Sequence of chain 2.B:
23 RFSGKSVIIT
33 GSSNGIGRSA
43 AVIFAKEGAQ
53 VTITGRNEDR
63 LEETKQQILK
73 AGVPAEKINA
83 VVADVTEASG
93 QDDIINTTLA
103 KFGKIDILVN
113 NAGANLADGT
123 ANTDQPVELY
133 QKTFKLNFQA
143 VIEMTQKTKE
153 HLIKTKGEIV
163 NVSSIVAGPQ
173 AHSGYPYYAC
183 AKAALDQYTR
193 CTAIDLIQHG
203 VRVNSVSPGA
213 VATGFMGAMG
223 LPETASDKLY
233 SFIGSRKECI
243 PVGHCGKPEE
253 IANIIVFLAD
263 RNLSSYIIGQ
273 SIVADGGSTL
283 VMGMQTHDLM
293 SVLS

Sequence of chain 1.A:
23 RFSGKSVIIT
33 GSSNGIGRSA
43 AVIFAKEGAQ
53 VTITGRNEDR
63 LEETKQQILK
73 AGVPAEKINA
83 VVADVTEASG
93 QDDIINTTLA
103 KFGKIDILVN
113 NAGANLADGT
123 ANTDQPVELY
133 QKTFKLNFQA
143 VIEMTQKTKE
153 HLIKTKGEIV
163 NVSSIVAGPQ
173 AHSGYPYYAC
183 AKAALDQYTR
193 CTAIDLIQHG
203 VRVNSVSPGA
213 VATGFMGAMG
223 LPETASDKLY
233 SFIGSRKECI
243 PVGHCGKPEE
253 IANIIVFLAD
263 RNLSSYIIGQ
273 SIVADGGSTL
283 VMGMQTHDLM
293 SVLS

Binding-site contacts:
Ligand atom N8 contacts residue TYR177 of chain 2.B at 3.9 Å.
Ligand atom C9 contacts residue TYR177 of chain 2.B at 3.1 Å (hydrophobic).
Ligand atom C4 contacts residue ALA212 of chain 2.B at 4.1 Å (hydrophobic).
Ligand atom O3 contacts residue MET218 of chain 2.B at 3.9 Å.
Ligand atom C1 contacts residue PHE217 of chain 2.B at 4.3 Å (hydrophobic).
Ligand atom C7 contacts residue ALA212 of chain 2.B at 4.2 Å (hydrophobic).
Ligand atom C6 contacts residue ILE167 of chain 2.B at 4.4 Å (hydrophobic).
Ligand atom C9 contacts residue VAL168 of chain 2.B at 4.2 Å (hydrophobic).
Ligand atom C2 contacts residue NDP1 of chain 2.E at 4.1 Å.
Ligand atom C1 contacts residue NDP1 of chain 2.E at 4.4 Å.
Ligand atom C7 contacts residue GLY211 of chain 2.B at 3.9 Å.
Ligand atom C6 contacts residue NDP1 of chain 2.E at 4.4 Å.
Ligand atom C3 contacts residue NDP1 of chain 2.E at 4.5 Å.
Ligand atom C4 contacts residue MET286 of chain 1.A at 4.0 Å (hydrophobic).
Ligand atom C7 contacts residue NDP1 of chain 2.E at 3.4 Å.
Ligand atom C6 contacts residue ALA212 of chain 2.B at 3.6 Å (hydrophobic).
Ligand atom C6 contacts residue GLY211 of chain 2.B at 3.8 Å.
Ligand atom C9 contacts residue HIS174 of chain 2.B at 4.1 Å.
Ligand atom O3 contacts residue TYR232 of chain 2.B at 4.0 Å.
Ligand atom C2 contacts residue PHE217 of chain 2.B at 3.7 Å (hydrophobic).
Ligand atom C2 contacts residue MET218 of chain 2.B at 4.4 Å (hydrophobic).
Ligand atom C5 contacts residue MET286 of chain 1.A at 4.2 Å (hydrophobic).

This protein binds this small molecule.
Small molecule (SMILES): CN1[C@@H]2CC[C@H]1CC(=O)C2